Binding-site contacts:
Ligand atom O10 contacts residue ASP143 of chain 1.A at 2.9 Å (salt-bridge).
Ligand atom O07 contacts residue TYR33 of chain 1.A at 2.8 Å (h-bond).
Ligand atom C01 contacts residue TRP106 of chain 1.A at 3.4 Å (hydrophobic).
Ligand atom C01 contacts residue TRP101 of chain 1.A at 3.4 Å (hydrophobic).
Ligand atom N05 contacts residue ASP37 of chain 1.A at 2.4 Å (salt-bridge).
Ligand atom C04 contacts residue TRP106 of chain 1.A at 3.6 Å (hydrophobic).
Ligand atom O10 contacts residue THR50 of chain 1.A at 3.5 Å (h-bond).
Ligand atom N11 contacts residue SER49 of chain 1.A at 3.8 Å.
Ligand atom C09 contacts residue TRP106 of chain 1.A at 3.3 Å (hydrophobic).
Ligand atom N05 contacts residue SER32 of chain 1.A at 2.9 Å (h-bond).
Ligand atom C03 contacts residue TRP47 of chain 1.A at 3.4 Å (hydrophobic).
Ligand atom N11 contacts residue TRP47 of chain 1.A at 3.6 Å.
Ligand atom C09 contacts residue ASP143 of chain 1.A at 3.9 Å.
Ligand atom O10 contacts residue SER49 of chain 1.A at 3.3 Å (h-bond).
Ligand atom C06 contacts residue TYR33 of chain 1.A at 3.7 Å (hydrophobic).
Ligand atom C02 contacts residue ASP37 of chain 1.A at 3.4 Å.
Ligand atom C02 contacts residue TRP47 of chain 1.A at 3.5 Å (hydrophobic).
Ligand atom C03 contacts residue CYS48 of chain 1.A at 3.4 Å (hydrophobic).
Ligand atom C03 contacts residue TRP106 of chain 1.A at 3.8 Å (hydrophobic).
Ligand atom C06 contacts residue LYS31 of chain 1.A at 3.9 Å.
Ligand atom C01 contacts residue ASP37 of chain 1.A at 3.4 Å.
Ligand atom O07 contacts residue SER32 of chain 1.A at 3.4 Å.
Ligand atom C02 contacts residue CYS48 of chain 1.A at 3.3 Å (hydrophobic).
Ligand atom C03 contacts residue ASP37 of chain 1.A at 3.9 Å.
Ligand atom C04 contacts residue SER32 of chain 1.A at 3.4 Å.
Ligand atom C06 contacts residue SER32 of chain 1.A at 3.6 Å.
Ligand atom C09 contacts residue SER49 of chain 1.A at 4.0 Å.
Ligand atom N11 contacts residue CYS48 of chain 1.A at 2.7 Å (h-bond).
Ligand atom N08 contacts residue LYS31 of chain 1.A at 3.5 Å (salt-bridge).
Ligand atom O07 contacts residue TRP106 of chain 1.A at 4.0 Å.
Ligand atom N11 contacts residue TRP106 of chain 1.A at 3.7 Å.
Ligand atom N08 contacts residue TRP106 of chain 1.A at 3.2 Å.
Ligand atom O10 contacts residue TRP106 of chain 1.A at 3.6 Å.
Ligand atom N05 contacts residue SER34 of chain 1.A at 4.0 Å.
Ligand atom C01 contacts residue CYS48 of chain 1.A at 3.5 Å (hydrophobic).
Ligand atom C04 contacts residue ASP37 of chain 1.A at 3.5 Å.
Ligand atom O10 contacts residue CYS48 of chain 1.A at 4.0 Å.
Ligand atom O07 contacts residue LYS31 of chain 1.A at 4.0 Å.
Ligand atom C06 contacts residue TRP106 of chain 1.A at 3.5 Å (hydrophobic).
Ligand atom C09 contacts residue CYS48 of chain 1.A at 3.9 Å (hydrophobic).

A protein and the small-molecule ligand that binds it are described below.
Small molecule (SMILES): CCc1[nH]c(=O)[nH]c(=O)c1N

Sequence of chain 1.A:
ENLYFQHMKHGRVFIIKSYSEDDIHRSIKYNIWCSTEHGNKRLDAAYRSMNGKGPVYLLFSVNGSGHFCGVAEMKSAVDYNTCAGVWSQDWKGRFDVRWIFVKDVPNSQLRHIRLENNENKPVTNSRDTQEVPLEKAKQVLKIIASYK